Sequence of chain 2.B:
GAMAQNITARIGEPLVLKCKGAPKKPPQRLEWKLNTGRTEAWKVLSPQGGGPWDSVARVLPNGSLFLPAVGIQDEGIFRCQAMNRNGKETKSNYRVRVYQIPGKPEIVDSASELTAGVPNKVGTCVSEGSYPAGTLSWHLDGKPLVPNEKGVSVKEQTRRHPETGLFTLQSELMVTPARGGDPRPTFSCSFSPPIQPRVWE

A small-molecule ligand and the protein it binds are described below.
Small molecule (SMILES): Oc1cccc(Oc2ccccc2)c1

Binding-site contacts:
Ligand atom C10 contacts residue LEU30 of chain 2.B at 3.8 Å (hydrophobic).
Ligand atom C02 contacts residue LEU30 of chain 2.B at 4.0 Å (hydrophobic).
Ligand atom C12 contacts residue GLN81 of chain 2.B at 3.8 Å.
Ligand atom C11 contacts residue GLU31 of chain 2.B at 4.3 Å.
Ligand atom C10 contacts residue GLN81 of chain 2.B at 3.7 Å.
Ligand atom C14 contacts residue MET83 of chain 2.B at 4.1 Å (hydrophobic).
Ligand atom O03 contacts residue LEU30 of chain 2.B at 3.6 Å.
Ligand atom C13 contacts residue ALA82 of chain 2.B at 3.7 Å (hydrophobic).
Ligand atom C10 contacts residue ARG29 of chain 2.B at 3.1 Å.
Ligand atom O06 contacts residue ARG29 of chain 2.B at 3.9 Å.
Ligand atom O03 contacts residue GLU31 of chain 2.B at 3.9 Å.
Ligand atom C04 contacts residue ARG29 of chain 2.B at 4.0 Å.
Ligand atom O03 contacts residue ARG29 of chain 2.B at 3.9 Å.
Ligand atom C01 contacts residue ARG29 of chain 2.B at 4.0 Å.
Ligand atom C14 contacts residue ALA82 of chain 2.B at 4.3 Å (hydrophobic).
Ligand atom C13 contacts residue ARG29 of chain 2.B at 3.6 Å.
Ligand atom C08 contacts residue ARG29 of chain 2.B at 3.6 Å.
Ligand atom C11 contacts residue GLN81 of chain 2.B at 4.4 Å.
Ligand atom C07 contacts residue ARG29 of chain 2.B at 3.8 Å.
Ligand atom C05 contacts residue GLN81 of chain 2.B at 4.1 Å.
Ligand atom C10 contacts residue MET83 of chain 2.B at 4.2 Å (hydrophobic).
Ligand atom C14 contacts residue GLN81 of chain 2.B at 3.8 Å.
Ligand atom C10 contacts residue ALA82 of chain 2.B at 4.3 Å (hydrophobic).
Ligand atom C05 contacts residue GLU31 of chain 2.B at 4.2 Å.
Ligand atom C05 contacts residue LEU30 of chain 2.B at 4.1 Å (hydrophobic).
Ligand atom C13 contacts residue MET83 of chain 2.B at 3.4 Å (hydrophobic).
Ligand atom C13 contacts residue GLN81 of chain 2.B at 3.7 Å.
Ligand atom C02 contacts residue ARG29 of chain 2.B at 4.0 Å.
Ligand atom C08 contacts residue LEU30 of chain 2.B at 3.7 Å (hydrophobic).
Ligand atom C05 contacts residue ARG29 of chain 2.B at 4.1 Å.
Ligand atom C09 contacts residue ARG29 of chain 2.B at 3.8 Å.